Binding-site contacts:
Ligand atom C7 contacts residue ASN134 of chain 1.E at 4.1 Å.
Ligand atom C1 contacts residue ASN134 of chain 1.E at 1.4 Å.
Ligand atom C3 contacts residue ASN134 of chain 1.E at 3.8 Å.
Ligand atom C2 contacts residue ASN134 of chain 1.E at 2.5 Å.
Ligand atom C4 contacts residue ASN134 of chain 1.E at 4.2 Å.
Ligand atom C5 contacts residue ASN134 of chain 1.E at 3.6 Å.
Ligand atom O5 contacts residue ASN134 of chain 1.E at 2.3 Å (h-bond).
Ligand atom N2 contacts residue ASN134 of chain 1.E at 3.0 Å (h-bond).

A small-molecule ligand and the protein it binds are described below.
Small molecule (SMILES): CC(=O)N[C@@H]1[C@@H](O)[C@H](O)[C@@H](CO)O[C@H]1O

Sequence of chain 1.E:
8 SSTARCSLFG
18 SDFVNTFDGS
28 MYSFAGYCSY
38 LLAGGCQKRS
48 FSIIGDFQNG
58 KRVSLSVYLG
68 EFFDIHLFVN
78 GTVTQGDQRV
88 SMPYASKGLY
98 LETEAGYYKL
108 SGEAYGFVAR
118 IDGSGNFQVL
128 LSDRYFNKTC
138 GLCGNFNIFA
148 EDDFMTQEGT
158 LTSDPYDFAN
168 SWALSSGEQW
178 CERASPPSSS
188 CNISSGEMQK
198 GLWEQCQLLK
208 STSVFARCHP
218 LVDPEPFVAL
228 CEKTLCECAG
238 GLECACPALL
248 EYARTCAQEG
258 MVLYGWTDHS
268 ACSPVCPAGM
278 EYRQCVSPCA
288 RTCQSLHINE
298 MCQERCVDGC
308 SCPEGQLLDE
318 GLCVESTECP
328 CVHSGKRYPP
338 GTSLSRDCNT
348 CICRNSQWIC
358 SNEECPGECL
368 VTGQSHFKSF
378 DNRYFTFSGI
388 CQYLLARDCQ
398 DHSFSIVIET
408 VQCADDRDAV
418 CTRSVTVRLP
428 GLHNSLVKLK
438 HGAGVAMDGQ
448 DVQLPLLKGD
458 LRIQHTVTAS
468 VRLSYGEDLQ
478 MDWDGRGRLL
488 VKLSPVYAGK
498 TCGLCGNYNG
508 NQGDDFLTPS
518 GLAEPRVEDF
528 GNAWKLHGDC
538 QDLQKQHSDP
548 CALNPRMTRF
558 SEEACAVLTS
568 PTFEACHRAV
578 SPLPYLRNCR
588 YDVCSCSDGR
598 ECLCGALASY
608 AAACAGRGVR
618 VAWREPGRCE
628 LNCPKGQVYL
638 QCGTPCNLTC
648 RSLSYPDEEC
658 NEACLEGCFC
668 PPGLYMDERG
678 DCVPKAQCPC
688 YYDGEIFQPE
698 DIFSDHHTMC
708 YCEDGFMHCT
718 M